A small-molecule ligand and the protein it binds are described below.
Small molecule (SMILES): NC(=[NH2+])NCCC[C@H](N)C(=O)O

Binding-site contacts:
Ligand atom O contacts residue TRP89 of chain 1.B at 3.8 Å.
Ligand atom NE contacts residue PHE52 of chain 1.B at 3.5 Å.
Ligand atom CA contacts residue THR157 of chain 1.B at 3.3 Å.
Ligand atom N contacts residue THR109 of chain 1.B at 3.0 Å (h-bond).
Ligand atom O contacts residue THR157 of chain 1.B at 2.9 Å (h-bond).
Ligand atom NE contacts residue TRP89 of chain 1.B at 3.4 Å.
Ligand atom NH1 contacts residue ASP49 of chain 1.B at 2.8 Å (salt-bridge).
Ligand atom C contacts residue ARG114 of chain 1.B at 3.4 Å.
Ligand atom NH2 contacts residue SER106 of chain 1.B at 2.9 Å (h-bond).
Ligand atom NH2 contacts residue PHE52 of chain 1.B at 3.3 Å.
Ligand atom CA contacts residue ASP196 of chain 1.B at 3.5 Å.
Ligand atom O contacts residue ARG114 of chain 1.B at 2.8 Å (salt-bridge).
Ligand atom CB contacts residue ASP196 of chain 1.B at 3.5 Å.
Ligand atom N contacts residue ASP196 of chain 1.B at 2.7 Å (salt-bridge).
Ligand atom CZ contacts residue SER106 of chain 1.B at 3.4 Å.
Ligand atom CZ contacts residue TRP89 of chain 1.B at 3.7 Å (hydrophobic).
Ligand atom CA contacts residue THR109 of chain 1.B at 3.7 Å.
Ligand atom NH1 contacts residue PHE52 of chain 1.B at 3.6 Å.
Ligand atom CG contacts residue GLY107 of chain 1.B at 3.1 Å.
Ligand atom C contacts residue THR157 of chain 1.B at 3.5 Å.
Ligand atom CD contacts residue GLN153 of chain 1.B at 3.5 Å.
Ligand atom OXT contacts residue THR109 of chain 1.B at 2.8 Å (h-bond).
Ligand atom O contacts residue THR156 of chain 1.B at 3.2 Å.
Ligand atom CG contacts residue PHE52 of chain 1.B at 3.6 Å (hydrophobic).
Ligand atom N contacts residue GLY107 of chain 1.B at 2.8 Å (h-bond).
Ligand atom NH2 contacts residue GLU56 of chain 1.B at 3.1 Å (salt-bridge).
Ligand atom CZ contacts residue PHE52 of chain 1.B at 3.4 Å (hydrophobic).
Ligand atom CD contacts residue PHE52 of chain 1.B at 3.5 Å (hydrophobic).
Ligand atom CG contacts residue TRP89 of chain 1.B at 3.7 Å (hydrophobic).
Ligand atom OXT contacts residue ARG114 of chain 1.B at 2.7 Å (salt-bridge).
Ligand atom NH2 contacts residue ASP49 of chain 1.B at 3.1 Å (salt-bridge).
Ligand atom NE contacts residue SER106 of chain 1.B at 2.8 Å (h-bond).
Ligand atom CZ contacts residue ASP49 of chain 1.B at 3.7 Å.
Ligand atom OXT contacts residue GLY107 of chain 1.B at 3.7 Å.
Ligand atom CD contacts residue TRP89 of chain 1.B at 3.6 Å (hydrophobic).
Ligand atom NH1 contacts residue GLN153 of chain 1.B at 2.9 Å (h-bond).
Ligand atom NH1 contacts residue TRP89 of chain 1.B at 3.7 Å.
Ligand atom C contacts residue THR109 of chain 1.B at 3.8 Å.
Ligand atom N contacts residue TYR226 of chain 1.B at 3.7 Å.
Ligand atom OXT contacts residue ILE108 of chain 1.B at 3.5 Å.

Sequence of chain 1.B:
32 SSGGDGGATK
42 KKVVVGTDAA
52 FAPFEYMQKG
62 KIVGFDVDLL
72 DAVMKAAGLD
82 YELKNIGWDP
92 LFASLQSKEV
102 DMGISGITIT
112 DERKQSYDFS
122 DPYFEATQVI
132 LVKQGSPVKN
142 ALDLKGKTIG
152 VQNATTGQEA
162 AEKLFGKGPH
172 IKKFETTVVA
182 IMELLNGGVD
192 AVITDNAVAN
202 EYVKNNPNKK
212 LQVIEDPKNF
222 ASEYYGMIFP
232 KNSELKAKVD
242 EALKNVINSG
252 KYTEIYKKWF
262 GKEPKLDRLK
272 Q